A small-molecule ligand and the protein it binds are described below.
Small molecule (SMILES): CC[C@H](C)[C@@H](C=O)NC(=O)[C@H](CO)NC(=O)[C@H](CCCCN)NC(=O)[C@@H](N)C(C)C

Sequence of chain 3.A:
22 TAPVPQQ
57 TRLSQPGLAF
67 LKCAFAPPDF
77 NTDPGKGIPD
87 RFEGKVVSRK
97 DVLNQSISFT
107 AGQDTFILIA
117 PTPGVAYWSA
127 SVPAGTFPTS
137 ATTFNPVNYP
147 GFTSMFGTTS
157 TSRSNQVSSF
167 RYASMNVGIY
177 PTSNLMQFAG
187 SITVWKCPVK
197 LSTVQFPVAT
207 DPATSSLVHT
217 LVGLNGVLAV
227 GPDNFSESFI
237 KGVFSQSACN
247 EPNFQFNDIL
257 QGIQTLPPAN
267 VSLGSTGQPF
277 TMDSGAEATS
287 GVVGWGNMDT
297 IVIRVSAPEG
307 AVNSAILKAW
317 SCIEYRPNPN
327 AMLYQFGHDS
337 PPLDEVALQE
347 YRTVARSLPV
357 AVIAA

Binding-site contacts:
Ligand atom CD1 contacts residue THR349 of chain 3.A at 4.3 Å.
Ligand atom CG2 contacts residue PHE71 of chain 3.A at 4.0 Å (hydrophobic).